This small molecule binds to this protein.
Small molecule (SMILES): O=C(c1c(F)cccc1F)N1CCCCCC1

Sequence of chain 1.B:
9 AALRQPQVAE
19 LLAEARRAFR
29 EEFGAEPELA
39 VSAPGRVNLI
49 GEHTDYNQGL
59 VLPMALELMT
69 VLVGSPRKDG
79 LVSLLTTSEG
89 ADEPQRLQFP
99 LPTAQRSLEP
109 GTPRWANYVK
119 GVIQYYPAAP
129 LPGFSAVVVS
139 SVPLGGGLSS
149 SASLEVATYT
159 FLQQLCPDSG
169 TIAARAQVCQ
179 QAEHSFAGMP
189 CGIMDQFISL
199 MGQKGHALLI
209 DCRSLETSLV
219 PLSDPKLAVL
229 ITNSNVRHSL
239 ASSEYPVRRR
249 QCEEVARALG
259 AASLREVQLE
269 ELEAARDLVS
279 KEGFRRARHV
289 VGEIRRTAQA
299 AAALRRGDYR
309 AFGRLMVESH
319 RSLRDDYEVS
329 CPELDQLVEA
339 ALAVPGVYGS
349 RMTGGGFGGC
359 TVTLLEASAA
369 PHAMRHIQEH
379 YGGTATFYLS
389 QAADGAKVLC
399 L

Binding-site contacts:
Ligand atom C04 contacts residue ALA17 of chain 1.B at 4.2 Å (hydrophobic).
Ligand atom N11 contacts residue LYS395 of chain 1.B at 4.0 Å.
Ligand atom C04 contacts residue VAL16 of chain 1.B at 4.1 Å (hydrophobic).
Ligand atom C16 contacts residue VAL69 of chain 1.B at 4.3 Å (hydrophobic).
Ligand atom C14 contacts residue SER40 of chain 1.B at 3.7 Å.
Ligand atom C17 contacts residue LYS395 of chain 1.B at 4.4 Å.
Ligand atom C14 contacts residue ALA38 of chain 1.B at 4.2 Å (hydrophobic).
Ligand atom C15 contacts residue VAL69 of chain 1.B at 4.3 Å (hydrophobic).
Ligand atom C16 contacts residue SER40 of chain 1.B at 4.3 Å.
Ligand atom F07 contacts residue LEU397 of chain 1.B at 3.4 Å.
Ligand atom C16 contacts residue MET67 of chain 1.B at 4.1 Å (hydrophobic).
Ligand atom F07 contacts residue LEU20 of chain 1.B at 4.0 Å.
Ligand atom C03 contacts residue VAL16 of chain 1.B at 3.3 Å (hydrophobic).
Ligand atom C12 contacts residue LYS395 of chain 1.B at 3.6 Å.
Ligand atom C13 contacts residue LYS395 of chain 1.B at 4.3 Å.
Ligand atom C16 contacts residue LEU20 of chain 1.B at 4.3 Å (hydrophobic).
Ligand atom C02 contacts residue VAL16 of chain 1.B at 3.5 Å (hydrophobic).
Ligand atom C14 contacts residue VAL39 of chain 1.B at 3.8 Å (hydrophobic).
Ligand atom C14 contacts residue VAL69 of chain 1.B at 4.4 Å (hydrophobic).
Ligand atom C16 contacts residue VAL16 of chain 1.B at 3.6 Å (hydrophobic).
Ligand atom F01 contacts residue MET67 of chain 1.B at 4.2 Å.
Ligand atom C17 contacts residue MET67 of chain 1.B at 3.9 Å (hydrophobic).
Ligand atom C13 contacts residue LEU397 of chain 1.B at 3.7 Å (hydrophobic).
Ligand atom C12 contacts residue SER40 of chain 1.B at 3.4 Å.
Ligand atom N11 contacts residue SER40 of chain 1.B at 3.9 Å.
Ligand atom C08 contacts residue VAL16 of chain 1.B at 4.4 Å (hydrophobic).
Ligand atom C09 contacts residue LYS395 of chain 1.B at 4.2 Å.
Ligand atom C13 contacts residue VAL39 of chain 1.B at 4.3 Å (hydrophobic).
Ligand atom C02 contacts residue LYS395 of chain 1.B at 4.4 Å.
Ligand atom C17 contacts residue VAL16 of chain 1.B at 3.9 Å (hydrophobic).
Ligand atom C17 contacts residue SER40 of chain 1.B at 3.4 Å.
Ligand atom F01 contacts residue LYS395 of chain 1.B at 3.3 Å.
Ligand atom C14 contacts residue LEU20 of chain 1.B at 4.5 Å (hydrophobic).
Ligand atom C13 contacts residue ALA38 of chain 1.B at 4.3 Å (hydrophobic).
Ligand atom F01 contacts residue VAL16 of chain 1.B at 3.5 Å.
Ligand atom O10 contacts residue LYS395 of chain 1.B at 4.2 Å.
Ligand atom C13 contacts residue SER40 of chain 1.B at 3.9 Å.
Ligand atom C13 contacts residue VAL396 of chain 1.B at 4.3 Å (hydrophobic).
Ligand atom C15 contacts residue LEU20 of chain 1.B at 3.7 Å (hydrophobic).
Ligand atom C12 contacts residue LEU397 of chain 1.B at 4.5 Å (hydrophobic).